Binding-site contacts:
Ligand atom C7 contacts residue LYS462 of chain 1.A at 4.4 Å.
Ligand atom C7 contacts residue ASN234 of chain 1.C at 3.3 Å.
Ligand atom O7 contacts residue ARG457 of chain 1.A at 3.4 Å (salt-bridge).
Ligand atom O5 contacts residue ASN234 of chain 1.C at 2.4 Å (h-bond).
Ligand atom C8 contacts residue GLU465 of chain 1.A at 3.3 Å.
Ligand atom C1 contacts residue ASN234 of chain 1.C at 1.4 Å.
Ligand atom C5 contacts residue THR236 of chain 1.C at 4.1 Å.
Ligand atom C4 contacts residue ASN234 of chain 1.C at 4.2 Å.
Ligand atom C3 contacts residue ASN234 of chain 1.C at 3.8 Å.
Ligand atom C5 contacts residue ASN234 of chain 1.C at 3.6 Å.
Ligand atom O3 contacts residue SER459 of chain 1.A at 3.8 Å.
Ligand atom C2 contacts residue ASN234 of chain 1.C at 2.5 Å.
Ligand atom O6 contacts residue THR108 of chain 1.C at 3.5 Å.
Ligand atom O7 contacts residue GLU465 of chain 1.A at 3.2 Å (salt-bridge).
Ligand atom C1 contacts residue THR108 of chain 1.C at 4.1 Å.
Ligand atom C7 contacts residue ARG457 of chain 1.A at 4.4 Å.
Ligand atom O5 contacts residue THR236 of chain 1.C at 3.2 Å (h-bond).
Ligand atom C8 contacts residue LYS462 of chain 1.A at 3.5 Å.
Ligand atom O5 contacts residue THR108 of chain 1.C at 3.5 Å.
Ligand atom N2 contacts residue LYS462 of chain 1.A at 4.2 Å.
Ligand atom C8 contacts residue ASN234 of chain 1.C at 3.8 Å.
Ligand atom C7 contacts residue GLU465 of chain 1.A at 3.7 Å.
Ligand atom N2 contacts residue ASN234 of chain 1.C at 2.9 Å (h-bond).
Ligand atom C1 contacts residue THR236 of chain 1.C at 3.3 Å.
Ligand atom O7 contacts residue ASN234 of chain 1.C at 3.2 Å (h-bond).
Ligand atom O6 contacts residue THR236 of chain 1.C at 3.8 Å.
Ligand atom C6 contacts residue THR108 of chain 1.C at 4.5 Å.

Sequence of chain 1.A:
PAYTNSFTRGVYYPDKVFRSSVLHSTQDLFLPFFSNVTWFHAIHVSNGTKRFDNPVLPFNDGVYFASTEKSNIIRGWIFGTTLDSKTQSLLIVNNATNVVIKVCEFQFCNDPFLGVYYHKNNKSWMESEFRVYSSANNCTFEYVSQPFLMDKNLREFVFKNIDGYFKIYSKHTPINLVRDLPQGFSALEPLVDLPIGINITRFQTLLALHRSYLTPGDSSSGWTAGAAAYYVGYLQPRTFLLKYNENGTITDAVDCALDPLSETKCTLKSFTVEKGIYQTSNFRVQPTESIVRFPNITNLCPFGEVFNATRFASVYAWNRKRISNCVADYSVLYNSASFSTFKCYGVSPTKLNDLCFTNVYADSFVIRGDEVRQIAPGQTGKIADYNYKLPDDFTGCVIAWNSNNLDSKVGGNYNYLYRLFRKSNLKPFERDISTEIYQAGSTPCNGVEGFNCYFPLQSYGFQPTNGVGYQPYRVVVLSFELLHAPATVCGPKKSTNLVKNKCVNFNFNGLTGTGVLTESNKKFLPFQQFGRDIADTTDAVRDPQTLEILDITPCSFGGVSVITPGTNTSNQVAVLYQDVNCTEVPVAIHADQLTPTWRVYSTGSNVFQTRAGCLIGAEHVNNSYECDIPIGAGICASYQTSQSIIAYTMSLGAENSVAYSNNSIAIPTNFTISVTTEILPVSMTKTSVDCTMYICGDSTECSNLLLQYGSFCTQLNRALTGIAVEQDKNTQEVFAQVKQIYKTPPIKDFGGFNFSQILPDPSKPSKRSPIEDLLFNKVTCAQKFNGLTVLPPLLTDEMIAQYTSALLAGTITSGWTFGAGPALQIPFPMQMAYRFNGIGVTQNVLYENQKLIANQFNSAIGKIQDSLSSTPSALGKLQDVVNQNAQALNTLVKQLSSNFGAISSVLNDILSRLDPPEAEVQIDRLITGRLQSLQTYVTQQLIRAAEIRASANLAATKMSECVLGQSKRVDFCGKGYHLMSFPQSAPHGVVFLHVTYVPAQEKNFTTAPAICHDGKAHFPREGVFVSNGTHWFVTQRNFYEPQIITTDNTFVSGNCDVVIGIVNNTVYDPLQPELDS

Sequence of chain 1.C:
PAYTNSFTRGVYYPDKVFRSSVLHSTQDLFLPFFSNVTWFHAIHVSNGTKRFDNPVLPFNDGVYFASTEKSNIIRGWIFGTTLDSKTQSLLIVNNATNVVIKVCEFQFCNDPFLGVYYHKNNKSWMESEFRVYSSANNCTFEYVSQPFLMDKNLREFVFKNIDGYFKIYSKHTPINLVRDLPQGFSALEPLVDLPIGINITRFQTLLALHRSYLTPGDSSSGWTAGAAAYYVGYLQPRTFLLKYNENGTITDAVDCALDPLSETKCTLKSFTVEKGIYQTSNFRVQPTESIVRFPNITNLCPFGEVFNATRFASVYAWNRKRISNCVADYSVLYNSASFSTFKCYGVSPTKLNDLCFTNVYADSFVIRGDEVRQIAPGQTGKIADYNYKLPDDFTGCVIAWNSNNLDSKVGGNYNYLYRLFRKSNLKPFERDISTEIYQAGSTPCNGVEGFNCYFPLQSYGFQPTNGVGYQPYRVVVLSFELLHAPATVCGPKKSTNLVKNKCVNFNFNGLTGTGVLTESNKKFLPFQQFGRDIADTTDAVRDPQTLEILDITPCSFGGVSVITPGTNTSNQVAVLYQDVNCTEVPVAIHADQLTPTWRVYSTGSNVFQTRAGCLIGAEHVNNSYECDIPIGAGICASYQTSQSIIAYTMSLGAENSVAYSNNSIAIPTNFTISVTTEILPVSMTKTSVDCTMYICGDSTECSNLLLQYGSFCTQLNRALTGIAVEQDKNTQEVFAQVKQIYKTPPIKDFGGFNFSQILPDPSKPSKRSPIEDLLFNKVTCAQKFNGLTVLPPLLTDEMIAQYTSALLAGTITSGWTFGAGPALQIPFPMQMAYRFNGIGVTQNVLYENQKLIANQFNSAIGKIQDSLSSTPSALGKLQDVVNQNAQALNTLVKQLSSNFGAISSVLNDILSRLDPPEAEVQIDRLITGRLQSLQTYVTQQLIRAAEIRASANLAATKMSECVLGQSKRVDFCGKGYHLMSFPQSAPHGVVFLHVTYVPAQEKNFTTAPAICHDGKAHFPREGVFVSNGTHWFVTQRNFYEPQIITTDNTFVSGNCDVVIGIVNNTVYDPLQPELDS

A protein and the small-molecule ligand that binds it are described below.
Small molecule (SMILES): CC(=O)N[C@@H]1[C@@H](O)[C@H](O)[C@@H](CO)O[C@H]1O